This protein binds this small molecule.
Small molecule (SMILES): NCC(=O)O

Sequence of chain 1.A:
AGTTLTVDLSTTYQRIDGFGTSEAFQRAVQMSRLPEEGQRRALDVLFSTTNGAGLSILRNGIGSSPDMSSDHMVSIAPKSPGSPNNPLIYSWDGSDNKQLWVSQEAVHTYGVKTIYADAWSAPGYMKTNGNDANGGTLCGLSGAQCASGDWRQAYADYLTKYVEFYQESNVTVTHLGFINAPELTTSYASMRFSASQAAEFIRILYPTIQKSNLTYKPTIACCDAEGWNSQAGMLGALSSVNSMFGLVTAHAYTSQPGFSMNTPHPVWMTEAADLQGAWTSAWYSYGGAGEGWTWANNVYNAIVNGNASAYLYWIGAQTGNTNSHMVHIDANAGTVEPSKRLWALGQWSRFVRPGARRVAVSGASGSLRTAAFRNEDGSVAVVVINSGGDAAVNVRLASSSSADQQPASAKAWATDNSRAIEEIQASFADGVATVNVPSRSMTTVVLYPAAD

Binding-site contacts:
Ligand atom C contacts residue ARG33 of chain 1.A at 3.6 Å.
Ligand atom O contacts residue ASP71 of chain 1.A at 3.6 Å.
Ligand atom CA contacts residue GLN30 of chain 1.A at 2.9 Å.
Ligand atom CA contacts residue ARG33 of chain 1.A at 3.4 Å.
Ligand atom OXT contacts residue GLN30 of chain 1.A at 4.5 Å.
Ligand atom OXT contacts residue ARG33 of chain 1.A at 2.7 Å (salt-bridge).
Ligand atom N contacts residue ARG33 of chain 1.A at 3.3 Å (salt-bridge).
Ligand atom O contacts residue SER70 of chain 1.A at 3.2 Å (h-bond).
Ligand atom C contacts residue GLN30 of chain 1.A at 4.0 Å.
Ligand atom OXT contacts residue VAL29 of chain 1.A at 4.2 Å.
Ligand atom C contacts residue SER70 of chain 1.A at 4.2 Å.
Ligand atom N contacts residue GLN30 of chain 1.A at 3.8 Å.
Ligand atom C contacts residue GLN26 of chain 1.A at 3.9 Å.
Ligand atom OXT contacts residue GLN26 of chain 1.A at 3.0 Å (h-bond).
Ligand atom O contacts residue GLN26 of chain 1.A at 3.9 Å.